A protein and the small-molecule ligand that binds it are described below.
Small molecule (SMILES): COc1ccccc1O

Binding-site contacts:
Ligand atom CAA contacts residue GLY43 of chain 1.A at 4.3 Å.
Ligand atom CAH contacts residue TYR44 of chain 1.A at 4.4 Å (hydrophobic).
Ligand atom CAA contacts residue ASN198 of chain 1.A at 4.2 Å.
Ligand atom CAA contacts residue ASP36 of chain 1.A at 3.6 Å.
Ligand atom CAC contacts residue MET121 of chain 1.A at 3.8 Å (hydrophobic).
Ligand atom OAB contacts residue ASN198 of chain 1.A at 3.8 Å.
Ligand atom CAH contacts residue ASN198 of chain 1.A at 4.3 Å.
Ligand atom CAF contacts residue LEU32 of chain 1.A at 3.3 Å (hydrophobic).
Ligand atom OAB contacts residue GLY43 of chain 1.A at 3.4 Å.
Ligand atom CAA contacts residue ILE42 of chain 1.A at 4.2 Å (hydrophobic).
Ligand atom CAF contacts residue ARG33 of chain 1.A at 4.3 Å.
Ligand atom OAG contacts residue LEU32 of chain 1.A at 3.8 Å.
Ligand atom CAH contacts residue LEU32 of chain 1.A at 4.3 Å (hydrophobic).
Ligand atom OAG contacts residue GLY43 of chain 1.A at 3.5 Å.
Ligand atom CAH contacts residue MET121 of chain 1.A at 4.3 Å (hydrophobic).
Ligand atom OAB contacts residue PRO46 of chain 1.A at 3.8 Å.
Ligand atom OAB contacts residue ILE42 of chain 1.A at 2.7 Å (h-bond).
Ligand atom OAB contacts residue TYR44 of chain 1.A at 3.6 Å.
Ligand atom CAA contacts residue LEU32 of chain 1.A at 3.8 Å (hydrophobic).
Ligand atom CAE contacts residue MET121 of chain 1.A at 3.4 Å (hydrophobic).
Ligand atom CAI contacts residue ASN198 of chain 1.A at 4.3 Å.
Ligand atom CAC contacts residue LEU32 of chain 1.A at 3.8 Å (hydrophobic).
Ligand atom CAI contacts residue GLY43 of chain 1.A at 4.3 Å.
Ligand atom OAB contacts residue MET121 of chain 1.A at 4.2 Å.
Ligand atom CAI contacts residue ILE42 of chain 1.A at 3.9 Å (hydrophobic).
Ligand atom CAE contacts residue LEU32 of chain 1.A at 4.0 Å (hydrophobic).
Ligand atom OAG contacts residue ILE42 of chain 1.A at 3.2 Å (h-bond).
Ligand atom OAB contacts residue GLY45 of chain 1.A at 3.0 Å (h-bond).
Ligand atom CAH contacts residue ILE42 of chain 1.A at 3.7 Å (hydrophobic).
Ligand atom OAG contacts residue ASN198 of chain 1.A at 3.9 Å.
Ligand atom CAD contacts residue ARG33 of chain 1.A at 4.3 Å.
Ligand atom CAH contacts residue GLY45 of chain 1.A at 3.7 Å.
Ligand atom CAH contacts residue GLY43 of chain 1.A at 4.3 Å.
Ligand atom CAE contacts residue GLY45 of chain 1.A at 3.7 Å.
Ligand atom CAD contacts residue LEU32 of chain 1.A at 3.8 Å (hydrophobic).
Ligand atom CAI contacts residue LEU32 of chain 1.A at 3.6 Å (hydrophobic).
Ligand atom CAC contacts residue GLU120 of chain 1.A at 4.1 Å.

Sequence of chain 1.A:
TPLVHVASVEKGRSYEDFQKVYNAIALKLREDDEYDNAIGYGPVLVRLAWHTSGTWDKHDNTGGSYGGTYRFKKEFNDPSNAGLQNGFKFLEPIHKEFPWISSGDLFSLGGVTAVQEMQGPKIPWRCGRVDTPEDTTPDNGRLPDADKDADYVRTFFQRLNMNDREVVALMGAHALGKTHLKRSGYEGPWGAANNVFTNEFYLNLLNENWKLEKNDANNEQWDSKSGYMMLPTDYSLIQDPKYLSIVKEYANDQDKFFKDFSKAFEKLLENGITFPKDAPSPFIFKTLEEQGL